This small molecule binds to this protein.
Small molecule (SMILES): CCCCCCCC(=O)OC[C@H](COP(=O)(O)O[C@@H]1[C@H](O)[C@H](O)[C@@H](OP(=O)(O)O)[C@H](OP(=O)(O)O)[C@H]1O)OC(=O)CCCCCCC

Sequence of chain 1.B:
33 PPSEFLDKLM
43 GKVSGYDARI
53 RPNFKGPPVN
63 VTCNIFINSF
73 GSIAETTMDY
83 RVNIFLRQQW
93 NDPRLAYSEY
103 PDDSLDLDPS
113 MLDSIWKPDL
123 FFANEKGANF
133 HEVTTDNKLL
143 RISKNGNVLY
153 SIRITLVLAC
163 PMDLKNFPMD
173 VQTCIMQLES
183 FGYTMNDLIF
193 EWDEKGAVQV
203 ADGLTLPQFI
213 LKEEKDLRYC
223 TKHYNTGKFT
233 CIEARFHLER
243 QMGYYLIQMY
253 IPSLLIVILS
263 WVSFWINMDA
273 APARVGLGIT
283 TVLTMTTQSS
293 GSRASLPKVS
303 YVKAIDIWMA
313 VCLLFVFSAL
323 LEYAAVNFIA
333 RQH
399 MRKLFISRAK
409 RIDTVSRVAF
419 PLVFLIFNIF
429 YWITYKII

Binding-site contacts:
Ligand atom C8B contacts residue LEU323 of chain 1.B at 4.0 Å (hydrophobic).
Ligand atom C5B contacts residue ALA327 of chain 1.B at 4.3 Å (hydrophobic).
Ligand atom O1B contacts residue PX41 of chain 1.M at 3.7 Å.
Ligand atom C2B contacts residue PX41 of chain 1.M at 4.5 Å.
Ligand atom O1B contacts residue ILE410 of chain 1.B at 3.7 Å.
Ligand atom C7B contacts residue LEU323 of chain 1.B at 4.4 Å (hydrophobic).
Ligand atom C7B contacts residue GLU324 of chain 1.B at 3.7 Å.
Ligand atom C8B contacts residue SER320 of chain 1.B at 4.5 Å.
Ligand atom C8B contacts residue GLU324 of chain 1.B at 4.2 Å.